This small molecule binds to this protein.
Small molecule (SMILES): O=C(c1cccc(Cl)c1)[C@H]1CNC[C@@H]1c1ccc2c(=O)[nH]cnc2c1

Sequence of chain 1.A:
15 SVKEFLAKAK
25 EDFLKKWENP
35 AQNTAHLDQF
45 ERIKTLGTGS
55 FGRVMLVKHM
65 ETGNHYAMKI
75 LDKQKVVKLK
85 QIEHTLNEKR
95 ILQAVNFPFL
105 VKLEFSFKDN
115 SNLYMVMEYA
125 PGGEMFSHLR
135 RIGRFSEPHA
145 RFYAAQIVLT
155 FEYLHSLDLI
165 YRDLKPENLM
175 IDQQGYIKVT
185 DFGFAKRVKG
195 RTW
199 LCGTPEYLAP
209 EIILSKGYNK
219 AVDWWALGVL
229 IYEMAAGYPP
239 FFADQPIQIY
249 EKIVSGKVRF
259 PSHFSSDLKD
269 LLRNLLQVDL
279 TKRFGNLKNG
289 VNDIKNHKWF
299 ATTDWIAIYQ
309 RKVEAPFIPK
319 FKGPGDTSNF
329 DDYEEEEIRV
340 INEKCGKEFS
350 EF

Binding-site contacts:
Ligand atom CAS contacts residue VAL58 of chain 1.A at 3.5 Å (hydrophobic).
Ligand atom NAN contacts residue GLU128 of chain 1.A at 3.6 Å (salt-bridge).
Ligand atom CAJ contacts residue VAL58 of chain 1.A at 3.6 Å (hydrophobic).
Ligand atom CAL contacts residue ASP185 of chain 1.A at 3.0 Å.
Ligand atom CAJ contacts residue GLY53 of chain 1.A at 3.7 Å.
Ligand atom CAF contacts residue ASP185 of chain 1.A at 3.1 Å.
Ligand atom OAB contacts residue TYR123 of chain 1.A at 3.5 Å.
Ligand atom OAB contacts residue ALA124 of chain 1.A at 3.2 Å (h-bond).
Ligand atom OAA contacts residue GLY51 of chain 1.A at 3.2 Å.
Ligand atom CAM contacts residue ASP185 of chain 1.A at 3.4 Å.
Ligand atom CL contacts residue GLY53 of chain 1.A at 3.4 Å.
Ligand atom NAN contacts residue ASN172 of chain 1.A at 3.5 Å (h-bond).
Ligand atom CAD contacts residue LYS73 of chain 1.A at 3.1 Å.
Ligand atom NAN contacts residue GLU171 of chain 1.A at 2.9 Å (salt-bridge).
Ligand atom CAE contacts residue LYS73 of chain 1.A at 3.4 Å.
Ligand atom CAQ contacts residue VAL58 of chain 1.A at 3.4 Å (hydrophobic).
Ligand atom CAI contacts residue MET121 of chain 1.A at 3.8 Å (hydrophobic).
Ligand atom CAX contacts residue ASP185 of chain 1.A at 3.2 Å.
Ligand atom CAU contacts residue ALA71 of chain 1.A at 3.4 Å (hydrophobic).
Ligand atom CL contacts residue LEU75 of chain 1.A at 3.8 Å.
Ligand atom CL contacts residue GLY56 of chain 1.A at 2.9 Å.
Ligand atom CAU contacts residue GLU122 of chain 1.A at 3.8 Å.
Ligand atom CAM contacts residue GLU128 of chain 1.A at 3.3 Å.
Ligand atom OAA contacts residue VAL58 of chain 1.A at 3.2 Å.
Ligand atom NAP contacts residue ALA71 of chain 1.A at 3.5 Å.
Ligand atom NAO contacts residue THR184 of chain 1.A at 3.3 Å.
Ligand atom NAP contacts residue GLU122 of chain 1.A at 2.8 Å (salt-bridge).
Ligand atom CAM contacts residue GLU171 of chain 1.A at 3.2 Å.
Ligand atom OAB contacts residue ALA71 of chain 1.A at 3.5 Å.
Ligand atom CAI contacts residue THR184 of chain 1.A at 3.5 Å.
Ligand atom CL contacts residue ARG57 of chain 1.A at 3.0 Å.
Ligand atom CAJ contacts residue THR52 of chain 1.A at 3.6 Å.
Ligand atom CAH contacts residue PHE328 of chain 1.A at 3.8 Å (hydrophobic).
Ligand atom NAN contacts residue ASP185 of chain 1.A at 2.9 Å (salt-bridge).
Ligand atom CAI contacts residue GLU122 of chain 1.A at 3.5 Å.
Ligand atom OAA contacts residue THR52 of chain 1.A at 3.5 Å (h-bond).
Ligand atom CAR contacts residue GLY53 of chain 1.A at 3.6 Å.
Ligand atom CAY contacts residue GLU128 of chain 1.A at 3.9 Å.
Ligand atom CAH contacts residue MET174 of chain 1.A at 3.5 Å (hydrophobic).
Ligand atom NAO contacts residue MET121 of chain 1.A at 3.5 Å.